This protein binds this small molecule.
Small molecule (SMILES): CC(=O)N[C@@H]1[C@@H](O)[C@H](O)[C@@H](CO)O[C@H]1O

Binding-site contacts:
Ligand atom C8 contacts residue ASN57 of chain 8.A at 3.5 Å.
Ligand atom O5 contacts residue ARG14 of chain 8.A at 3.8 Å.
Ligand atom C4 contacts residue ASN57 of chain 8.A at 4.2 Å.
Ligand atom C7 contacts residue ASN57 of chain 8.A at 3.4 Å.
Ligand atom C5 contacts residue ASN57 of chain 8.A at 3.6 Å.
Ligand atom O7 contacts residue ASN57 of chain 8.A at 4.3 Å.
Ligand atom C1 contacts residue ARG14 of chain 8.A at 3.8 Å.
Ligand atom C3 contacts residue ASN57 of chain 8.A at 3.7 Å.
Ligand atom C2 contacts residue ASN57 of chain 8.A at 2.4 Å.
Ligand atom C5 contacts residue ARG14 of chain 8.A at 3.7 Å.
Ligand atom N2 contacts residue ASN57 of chain 8.A at 2.7 Å (h-bond).
Ligand atom C1 contacts residue ASN57 of chain 8.A at 1.4 Å.
Ligand atom O5 contacts residue ASN57 of chain 8.A at 2.3 Å (h-bond).

Sequence of chain 8.A:
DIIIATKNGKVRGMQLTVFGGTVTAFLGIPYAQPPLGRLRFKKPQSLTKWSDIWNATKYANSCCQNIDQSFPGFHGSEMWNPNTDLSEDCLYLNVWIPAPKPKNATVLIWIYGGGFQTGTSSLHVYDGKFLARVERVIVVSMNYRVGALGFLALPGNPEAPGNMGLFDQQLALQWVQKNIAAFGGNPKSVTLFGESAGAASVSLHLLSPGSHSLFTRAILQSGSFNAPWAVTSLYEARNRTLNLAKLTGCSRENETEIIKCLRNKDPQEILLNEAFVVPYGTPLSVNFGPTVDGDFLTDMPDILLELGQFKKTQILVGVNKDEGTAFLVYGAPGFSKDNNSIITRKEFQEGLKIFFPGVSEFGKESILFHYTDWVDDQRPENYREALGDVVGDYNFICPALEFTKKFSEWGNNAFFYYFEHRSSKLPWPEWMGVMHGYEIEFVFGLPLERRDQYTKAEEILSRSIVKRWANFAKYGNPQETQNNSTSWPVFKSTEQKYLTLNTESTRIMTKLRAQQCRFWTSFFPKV